Binding-site contacts:
Ligand atom O3A contacts residue VAL287 of chain 1.D at 3.5 Å.
Ligand atom PB contacts residue DGT1 of chain 1.U at 3.6 Å.
Ligand atom O1A contacts residue LEU362 of chain 1.D at 3.2 Å.
Ligand atom O2G contacts residue LYS25 of chain 1.A at 2.8 Å (salt-bridge).
Ligand atom C4 contacts residue ARG360 of chain 1.D at 3.7 Å.
Ligand atom O1G contacts residue LYS432 of chain 1.B at 3.5 Å (salt-bridge).
Ligand atom C2 contacts residue ARG360 of chain 1.D at 3.6 Å.
Ligand atom O4' contacts residue VAL65 of chain 1.D at 3.7 Å.
Ligand atom O5' contacts residue ARG360 of chain 1.D at 2.9 Å (salt-bridge).
Ligand atom O5' contacts residue VAL287 of chain 1.D at 3.4 Å.
Ligand atom C5' contacts residue VAL287 of chain 1.D at 3.7 Å (hydrophobic).
Ligand atom O3' contacts residue DGT1 of chain 1.U at 2.7 Å (h-bond).
Ligand atom O3' contacts residue VAL26 of chain 1.A at 3.5 Å (h-bond).
Ligand atom C6 contacts residue ASP46 of chain 1.A at 3.5 Å.
Ligand atom N7 contacts residue ARG54 of chain 1.A at 3.1 Å (salt-bridge).
Ligand atom C2 contacts residue ASP46 of chain 1.A at 3.4 Å.
Ligand atom O2B contacts residue LYS25 of chain 1.A at 3.7 Å.
Ligand atom O6 contacts residue GLN51 of chain 1.A at 2.9 Å (h-bond).
Ligand atom O6 contacts residue ILE45 of chain 1.A at 3.2 Å.
Ligand atom O3B contacts residue LYS25 of chain 1.A at 3.3 Å (salt-bridge).
Ligand atom C2' contacts residue VAL26 of chain 1.A at 3.6 Å (hydrophobic).
Ligand atom O6 contacts residue ARG54 of chain 1.A at 3.6 Å.
Ligand atom PA contacts residue ARG360 of chain 1.D at 3.7 Å.
Ligand atom O3G contacts residue LYS25 of chain 1.A at 2.9 Å (salt-bridge).
Ligand atom O3G contacts residue DGT1 of chain 1.U at 3.5 Å (h-bond).
Ligand atom O2B contacts residue DGT1 of chain 1.U at 3.1 Å (h-bond).
Ligand atom O1A contacts residue ARG360 of chain 1.D at 3.0 Å (salt-bridge).
Ligand atom C1' contacts residue VAL65 of chain 1.D at 3.4 Å (hydrophobic).
Ligand atom O2A contacts residue LYS25 of chain 1.A at 3.4 Å.
Ligand atom O1B contacts residue DGT1 of chain 1.U at 3.1 Å (h-bond).
Ligand atom O6 contacts residue ASP46 of chain 1.A at 3.5 Å (salt-bridge).
Ligand atom C8 contacts residue VAL65 of chain 1.D at 3.5 Å (hydrophobic).
Ligand atom N7 contacts residue TYR64 of chain 1.D at 3.6 Å (h-bond).
Ligand atom O6 contacts residue PHE74 of chain 1.A at 3.3 Å.
Ligand atom O1G contacts residue LYS364 of chain 1.D at 2.5 Å (salt-bridge).
Ligand atom N1 contacts residue ASP46 of chain 1.A at 2.6 Å (salt-bridge).
Ligand atom N2 contacts residue ASP46 of chain 1.A at 2.7 Å (salt-bridge).
Ligand atom PG contacts residue LYS25 of chain 1.A at 3.1 Å.
Ligand atom C8 contacts residue TYR64 of chain 1.D at 3.3 Å (hydrophobic).
Ligand atom O4' contacts residue ARG360 of chain 1.D at 3.2 Å (salt-bridge).

Sequence of chain 1.B:
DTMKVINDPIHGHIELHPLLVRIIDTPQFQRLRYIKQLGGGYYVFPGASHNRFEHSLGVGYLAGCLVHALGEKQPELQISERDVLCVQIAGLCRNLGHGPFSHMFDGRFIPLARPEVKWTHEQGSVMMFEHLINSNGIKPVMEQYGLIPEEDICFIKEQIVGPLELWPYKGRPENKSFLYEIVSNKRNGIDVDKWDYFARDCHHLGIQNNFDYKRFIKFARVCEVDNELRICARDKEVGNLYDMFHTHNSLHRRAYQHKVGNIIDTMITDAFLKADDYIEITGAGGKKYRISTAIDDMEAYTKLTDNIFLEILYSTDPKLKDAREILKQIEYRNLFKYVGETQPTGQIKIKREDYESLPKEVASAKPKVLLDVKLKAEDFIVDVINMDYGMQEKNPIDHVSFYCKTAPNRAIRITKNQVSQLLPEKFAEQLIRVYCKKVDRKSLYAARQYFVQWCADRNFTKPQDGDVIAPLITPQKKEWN

Sequence of chain 1.D:
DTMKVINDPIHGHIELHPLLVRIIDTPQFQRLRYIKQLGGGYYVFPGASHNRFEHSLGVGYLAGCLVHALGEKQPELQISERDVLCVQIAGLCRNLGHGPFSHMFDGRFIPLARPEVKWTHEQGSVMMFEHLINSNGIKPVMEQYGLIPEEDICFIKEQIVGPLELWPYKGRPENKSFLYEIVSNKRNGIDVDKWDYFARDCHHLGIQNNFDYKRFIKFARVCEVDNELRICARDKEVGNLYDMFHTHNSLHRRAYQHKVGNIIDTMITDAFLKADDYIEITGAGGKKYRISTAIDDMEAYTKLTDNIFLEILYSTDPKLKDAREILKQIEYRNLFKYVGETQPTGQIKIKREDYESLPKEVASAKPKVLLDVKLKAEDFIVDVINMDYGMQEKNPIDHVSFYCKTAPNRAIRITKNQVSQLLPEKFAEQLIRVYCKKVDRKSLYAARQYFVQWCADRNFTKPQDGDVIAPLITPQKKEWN

Sequence of chain 1.A:
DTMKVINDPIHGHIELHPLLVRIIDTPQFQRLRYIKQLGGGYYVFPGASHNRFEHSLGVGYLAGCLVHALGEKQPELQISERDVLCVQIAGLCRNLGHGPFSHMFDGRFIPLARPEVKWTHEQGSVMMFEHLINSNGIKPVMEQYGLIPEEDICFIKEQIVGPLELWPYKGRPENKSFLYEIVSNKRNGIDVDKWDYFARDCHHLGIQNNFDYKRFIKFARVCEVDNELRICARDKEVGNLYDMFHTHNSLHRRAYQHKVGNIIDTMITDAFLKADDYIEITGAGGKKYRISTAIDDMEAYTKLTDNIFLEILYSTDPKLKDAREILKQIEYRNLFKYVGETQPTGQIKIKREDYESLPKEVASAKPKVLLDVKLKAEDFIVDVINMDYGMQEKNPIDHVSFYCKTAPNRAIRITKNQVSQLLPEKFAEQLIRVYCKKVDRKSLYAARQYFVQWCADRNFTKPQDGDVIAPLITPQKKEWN

A protein and the small-molecule ligand that binds it are described below.
Small molecule (SMILES): Nc1nc2c(ncn2[C@H]2C[C@H](O)[C@@H](CO[P](=O)(O)O[P](=O)(O)OP(=O)(O)O)O2)c(=O)[nH]1